Binding-site contacts:
Ligand atom C8 contacts residue NAG1 of chain 1.U at 3.6 Å.
Ligand atom C1 contacts residue ASN420 of chain 1.A at 1.5 Å.
Ligand atom C8 contacts residue ASN241 of chain 1.A at 3.4 Å.
Ligand atom C6 contacts residue SER270 of chain 1.A at 4.5 Å.
Ligand atom C1 contacts residue SER270 of chain 1.A at 3.9 Å.
Ligand atom C3 contacts residue ASN420 of chain 1.A at 3.9 Å.
Ligand atom N2 contacts residue ASN420 of chain 1.A at 2.9 Å (h-bond).
Ligand atom C7 contacts residue ASN420 of chain 1.A at 3.5 Å.
Ligand atom C5 contacts residue SER270 of chain 1.A at 4.5 Å.
Ligand atom O7 contacts residue ASN420 of chain 1.A at 3.7 Å.
Ligand atom O5 contacts residue SER270 of chain 1.A at 3.3 Å (h-bond).
Ligand atom C2 contacts residue ASN420 of chain 1.A at 2.5 Å.
Ligand atom C5 contacts residue ASN420 of chain 1.A at 3.8 Å.
Ligand atom C8 contacts residue ARG231 of chain 1.A at 4.2 Å.
Ligand atom C4 contacts residue ASN420 of chain 1.A at 4.4 Å.
Ligand atom C1 contacts residue VAL272 of chain 1.A at 4.4 Å (hydrophobic).
Ligand atom C8 contacts residue ASN420 of chain 1.A at 4.0 Å.
Ligand atom O5 contacts residue ASN420 of chain 1.A at 2.5 Å (h-bond).

Sequence of chain 1.A:
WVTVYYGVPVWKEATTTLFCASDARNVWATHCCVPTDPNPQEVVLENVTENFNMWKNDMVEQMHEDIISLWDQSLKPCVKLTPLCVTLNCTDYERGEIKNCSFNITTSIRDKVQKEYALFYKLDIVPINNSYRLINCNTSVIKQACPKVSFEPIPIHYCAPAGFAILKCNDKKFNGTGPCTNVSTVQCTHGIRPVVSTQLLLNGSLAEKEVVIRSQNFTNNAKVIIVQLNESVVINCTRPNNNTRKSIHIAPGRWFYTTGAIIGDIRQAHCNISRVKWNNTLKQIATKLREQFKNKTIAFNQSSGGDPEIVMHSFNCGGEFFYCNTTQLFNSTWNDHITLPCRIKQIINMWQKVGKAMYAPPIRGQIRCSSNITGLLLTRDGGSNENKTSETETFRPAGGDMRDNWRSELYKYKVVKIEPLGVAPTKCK

A small-molecule ligand and the protein it binds are described below.
Small molecule (SMILES): CC(=O)N[C@H]1[C@H](O[C@H]2[C@H](O)[C@@H](NC(C)=O)CO[C@@H]2CO)O[C@H](CO)[C@@H](O[C@@H]2O[C@H](CO)[C@@H](O)[C@H](O)[C@@H]2O)[C@@H]1O